A small-molecule ligand and the protein it binds are described below.
Small molecule (SMILES): O=P(O)(O)O[C@H]1O[C@H](CO)[C@@H](O)[C@H]1O

Sequence of chain 3.A:
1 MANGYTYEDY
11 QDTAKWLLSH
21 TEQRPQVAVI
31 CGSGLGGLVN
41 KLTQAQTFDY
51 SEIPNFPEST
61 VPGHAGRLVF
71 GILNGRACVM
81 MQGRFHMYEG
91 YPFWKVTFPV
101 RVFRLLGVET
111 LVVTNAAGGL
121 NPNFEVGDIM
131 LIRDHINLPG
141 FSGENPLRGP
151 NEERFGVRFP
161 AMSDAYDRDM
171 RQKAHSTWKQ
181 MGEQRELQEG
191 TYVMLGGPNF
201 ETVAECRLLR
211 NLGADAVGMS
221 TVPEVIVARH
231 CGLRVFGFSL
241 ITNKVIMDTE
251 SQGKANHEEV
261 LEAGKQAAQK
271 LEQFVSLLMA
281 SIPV

Sequence of chain 1.A:
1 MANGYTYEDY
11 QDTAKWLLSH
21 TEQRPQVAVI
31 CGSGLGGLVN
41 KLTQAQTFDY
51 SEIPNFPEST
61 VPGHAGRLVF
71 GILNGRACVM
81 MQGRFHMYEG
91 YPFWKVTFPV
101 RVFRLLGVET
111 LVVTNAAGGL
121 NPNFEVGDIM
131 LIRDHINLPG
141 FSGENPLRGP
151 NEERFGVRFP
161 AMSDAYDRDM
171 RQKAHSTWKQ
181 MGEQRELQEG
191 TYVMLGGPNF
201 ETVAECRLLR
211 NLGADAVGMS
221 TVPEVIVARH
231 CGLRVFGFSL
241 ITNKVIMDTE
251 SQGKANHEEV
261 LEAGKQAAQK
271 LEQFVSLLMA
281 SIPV

Binding-site contacts:
Ligand atom O2P contacts residue GLY32 of chain 1.A at 3.7 Å.
Ligand atom P contacts residue HIS86 of chain 1.A at 3.7 Å.
Ligand atom C2 contacts residue HPA1 of chain 1.C at 3.4 Å.
Ligand atom O2P contacts residue SER33 of chain 1.A at 3.1 Å (h-bond).
Ligand atom P contacts residue SER33 of chain 1.A at 3.8 Å.
Ligand atom C5 contacts residue HPA1 of chain 1.C at 3.7 Å.
Ligand atom O1P contacts residue HIS86 of chain 1.A at 2.9 Å (h-bond).
Ligand atom O3P contacts residue SER220 of chain 1.A at 2.6 Å (h-bond).
Ligand atom O3P contacts residue ASN115 of chain 1.A at 3.5 Å.
Ligand atom O1P contacts residue GLY32 of chain 1.A at 3.8 Å.
Ligand atom C5 contacts residue PHE200 of chain 1.A at 3.7 Å (hydrophobic).
Ligand atom O1P contacts residue HIS64 of chain 1.A at 3.3 Å (h-bond).
Ligand atom C3 contacts residue PHE159 of chain 3.A at 4.0 Å (hydrophobic).
Ligand atom O1 contacts residue HIS86 of chain 1.A at 3.7 Å.
Ligand atom C1 contacts residue HPA1 of chain 1.C at 3.5 Å.
Ligand atom C3 contacts residue MET219 of chain 1.A at 3.6 Å (hydrophobic).
Ligand atom O3 contacts residue TYR88 of chain 1.A at 3.0 Å (h-bond).
Ligand atom C4 contacts residue HPA1 of chain 1.C at 4.0 Å.
Ligand atom O3 contacts residue MET219 of chain 1.A at 3.9 Å.
Ligand atom O1P contacts residue SER33 of chain 1.A at 3.8 Å.
Ligand atom O2 contacts residue MET219 of chain 1.A at 3.0 Å (h-bond).
Ligand atom O5 contacts residue PHE200 of chain 1.A at 3.7 Å.
Ligand atom O3 contacts residue PHE159 of chain 3.A at 3.7 Å.
Ligand atom O3P contacts residue ARG84 of chain 1.A at 3.8 Å.
Ligand atom O4 contacts residue SER33 of chain 1.A at 3.4 Å (h-bond).
Ligand atom P contacts residue ARG84 of chain 1.A at 3.7 Å.
Ligand atom C5 contacts residue HIS257 of chain 1.A at 3.8 Å.
Ligand atom O5 contacts residue VAL260 of chain 1.A at 3.0 Å.
Ligand atom C2 contacts residue MET219 of chain 1.A at 4.0 Å (hydrophobic).
Ligand atom O1 contacts residue SER33 of chain 1.A at 3.0 Å (h-bond).
Ligand atom P contacts residue SER220 of chain 1.A at 3.7 Å.
Ligand atom O1P contacts residue SER220 of chain 1.A at 3.8 Å.
Ligand atom O1P contacts residue ARG84 of chain 1.A at 3.0 Å (salt-bridge).
Ligand atom O4 contacts residue HPA1 of chain 1.C at 3.6 Å.
Ligand atom O2P contacts residue ASN115 of chain 1.A at 3.5 Å.
Ligand atom O2P contacts residue ALA116 of chain 1.A at 2.9 Å (h-bond).
Ligand atom O5 contacts residue HIS257 of chain 1.A at 3.0 Å (h-bond).
Ligand atom C1 contacts residue ALA116 of chain 1.A at 3.4 Å (hydrophobic).
Ligand atom O3 contacts residue HIS86 of chain 1.A at 3.9 Å.
Ligand atom C1 contacts residue SER33 of chain 1.A at 3.7 Å.